Sequence of chain 1.C:
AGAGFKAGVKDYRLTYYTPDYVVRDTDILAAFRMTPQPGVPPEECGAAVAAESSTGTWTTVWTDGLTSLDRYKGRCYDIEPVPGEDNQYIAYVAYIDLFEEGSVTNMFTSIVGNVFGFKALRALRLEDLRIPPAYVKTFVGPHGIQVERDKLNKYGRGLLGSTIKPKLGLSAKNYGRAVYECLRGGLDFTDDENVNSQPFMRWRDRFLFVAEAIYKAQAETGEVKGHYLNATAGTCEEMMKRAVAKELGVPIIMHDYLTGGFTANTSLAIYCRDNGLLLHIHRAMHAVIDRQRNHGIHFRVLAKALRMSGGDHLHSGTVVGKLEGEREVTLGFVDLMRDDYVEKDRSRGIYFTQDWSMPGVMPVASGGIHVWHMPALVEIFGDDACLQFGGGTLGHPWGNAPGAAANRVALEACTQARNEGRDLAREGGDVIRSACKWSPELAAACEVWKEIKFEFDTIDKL

Binding-site contacts:
Ligand atom O2 contacts residue ASP203 of chain 1.D at 3.4 Å (salt-bridge).
Ligand atom O2 contacts residue MG1 of chain 1.NA at 2.3 Å.
Ligand atom C2 contacts residue MG1 of chain 1.NA at 2.9 Å.
Ligand atom O2 contacts residue THR173 of chain 1.D at 3.0 Å (h-bond).
Ligand atom O2 contacts residue KCX201 of chain 1.D at 3.1 Å (h-bond).
Ligand atom O3 contacts residue KCX201 of chain 1.D at 2.7 Å (h-bond).
Ligand atom O4P contacts residue ARG295 of chain 1.D at 2.8 Å (salt-bridge).
Ligand atom O2P contacts residue GLY380 of chain 1.D at 3.4 Å.
Ligand atom C3 contacts residue MG1 of chain 1.NA at 3.0 Å.
Ligand atom O2P contacts residue LYS334 of chain 1.D at 2.8 Å (salt-bridge).
Ligand atom O7 contacts residue MG1 of chain 1.NA at 2.2 Å.
Ligand atom O4 contacts residue SER379 of chain 1.D at 2.9 Å (h-bond).
Ligand atom O6 contacts residue LYS334 of chain 1.D at 3.0 Å (salt-bridge).
Ligand atom O1 contacts residue LYS175 of chain 1.D at 3.1 Å (salt-bridge).
Ligand atom O4 contacts residue GLY380 of chain 1.D at 3.3 Å.
Ligand atom O2 contacts residue LYS175 of chain 1.D at 3.0 Å (salt-bridge).
Ligand atom O7 contacts residue LYS175 of chain 1.D at 3.2 Å (salt-bridge).
Ligand atom O3 contacts residue HIS294 of chain 1.D at 2.9 Å (h-bond).
Ligand atom O7 contacts residue LYS177 of chain 1.D at 2.7 Å (salt-bridge).
Ligand atom O7 contacts residue GLU204 of chain 1.D at 3.2 Å (salt-bridge).
Ligand atom O7 contacts residue ASP203 of chain 1.D at 3.1 Å (salt-bridge).
Ligand atom C3 contacts residue KCX201 of chain 1.D at 3.2 Å.
Ligand atom O5P contacts residue HIS327 of chain 1.D at 2.8 Å (h-bond).
Ligand atom O1P contacts residue LYS175 of chain 1.D at 3.4 Å.
Ligand atom O2P contacts residue TRP66 of chain 1.C at 3.2 Å.
Ligand atom O1P contacts residue GLY404 of chain 1.D at 2.7 Å (h-bond).
Ligand atom O3 contacts residue GLU204 of chain 1.D at 2.9 Å (salt-bridge).
Ligand atom O6 contacts residue GLU60 of chain 1.C at 3.4 Å (salt-bridge).
Ligand atom O6P contacts residue ARG295 of chain 1.D at 3.0 Å (salt-bridge).
Ligand atom C contacts residue MG1 of chain 1.NA at 2.9 Å.
Ligand atom O2P contacts residue GLY381 of chain 1.D at 2.9 Å (h-bond).
Ligand atom C contacts residue LYS175 of chain 1.D at 3.4 Å.
Ligand atom O1P contacts residue THR65 of chain 1.C at 2.6 Å (h-bond).
Ligand atom P1 contacts residue THR65 of chain 1.C at 3.4 Å.
Ligand atom O5 contacts residue LEU335 of chain 1.D at 3.2 Å.
Ligand atom O3P contacts residue GLY403 of chain 1.D at 2.8 Å (h-bond).
Ligand atom O5P contacts residue SER379 of chain 1.D at 3.5 Å (h-bond).
Ligand atom O7 contacts residue ASN123 of chain 1.C at 3.1 Å (h-bond).
Ligand atom O3 contacts residue MG1 of chain 1.NA at 2.2 Å.
Ligand atom O2P contacts residue THR65 of chain 1.C at 3.4 Å (h-bond).

Sequence of chain 1.D:
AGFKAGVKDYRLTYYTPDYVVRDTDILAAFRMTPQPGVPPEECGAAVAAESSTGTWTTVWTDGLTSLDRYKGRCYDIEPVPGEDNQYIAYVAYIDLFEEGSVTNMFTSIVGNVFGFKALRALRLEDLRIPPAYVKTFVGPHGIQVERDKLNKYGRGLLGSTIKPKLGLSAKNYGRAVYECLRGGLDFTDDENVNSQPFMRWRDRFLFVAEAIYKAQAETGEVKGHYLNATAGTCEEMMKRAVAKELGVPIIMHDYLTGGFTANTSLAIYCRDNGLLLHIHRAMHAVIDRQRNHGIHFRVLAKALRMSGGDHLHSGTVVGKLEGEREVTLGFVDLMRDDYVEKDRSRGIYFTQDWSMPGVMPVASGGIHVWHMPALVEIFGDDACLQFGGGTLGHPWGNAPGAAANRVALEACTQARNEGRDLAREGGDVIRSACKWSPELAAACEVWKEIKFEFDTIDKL

A protein and the small-molecule ligand that binds it are described below.
Small molecule (SMILES): O=C(O)[C@@](O)(COP(=O)(O)O)[C@H](O)[C@H](O)COP(=O)(O)O